Sequence of chain 2.D:
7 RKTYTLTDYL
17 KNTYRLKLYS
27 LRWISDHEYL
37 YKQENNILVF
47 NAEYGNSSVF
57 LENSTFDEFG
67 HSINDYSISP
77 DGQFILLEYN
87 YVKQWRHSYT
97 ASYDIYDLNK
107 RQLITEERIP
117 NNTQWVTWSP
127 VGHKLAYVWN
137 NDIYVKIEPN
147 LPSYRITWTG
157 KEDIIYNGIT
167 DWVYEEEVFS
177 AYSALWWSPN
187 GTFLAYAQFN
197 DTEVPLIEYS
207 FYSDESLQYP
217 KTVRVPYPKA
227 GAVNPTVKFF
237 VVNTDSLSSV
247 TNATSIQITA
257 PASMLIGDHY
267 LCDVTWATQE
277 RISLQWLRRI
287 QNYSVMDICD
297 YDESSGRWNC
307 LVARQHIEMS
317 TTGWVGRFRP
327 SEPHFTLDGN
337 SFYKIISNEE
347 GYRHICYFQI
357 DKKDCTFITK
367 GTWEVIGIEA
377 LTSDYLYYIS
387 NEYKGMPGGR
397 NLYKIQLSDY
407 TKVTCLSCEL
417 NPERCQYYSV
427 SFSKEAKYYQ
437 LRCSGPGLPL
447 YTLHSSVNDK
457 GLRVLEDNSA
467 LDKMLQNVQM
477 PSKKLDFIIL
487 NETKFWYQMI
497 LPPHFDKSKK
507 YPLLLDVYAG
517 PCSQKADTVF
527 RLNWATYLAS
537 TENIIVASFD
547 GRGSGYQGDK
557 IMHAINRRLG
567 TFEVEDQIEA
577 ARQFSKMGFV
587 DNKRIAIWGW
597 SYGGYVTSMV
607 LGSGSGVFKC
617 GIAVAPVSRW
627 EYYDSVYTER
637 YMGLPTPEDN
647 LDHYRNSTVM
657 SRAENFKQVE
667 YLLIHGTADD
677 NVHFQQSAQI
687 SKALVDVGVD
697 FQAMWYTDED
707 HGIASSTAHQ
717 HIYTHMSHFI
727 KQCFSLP

Binding-site contacts:
Ligand atom O7 contacts residue ASN248 of chain 2.D at 3.9 Å.
Ligand atom O5 contacts residue ASN248 of chain 2.D at 2.3 Å (h-bond).
Ligand atom C3 contacts residue ASN248 of chain 2.D at 3.8 Å.
Ligand atom C2 contacts residue ASN248 of chain 2.D at 2.5 Å.
Ligand atom C5 contacts residue ASN248 of chain 2.D at 3.6 Å.
Ligand atom C4 contacts residue ASN248 of chain 2.D at 4.2 Å.
Ligand atom C1 contacts residue TRP154 of chain 2.D at 3.7 Å (hydrophobic).
Ligand atom C8 contacts residue VAL246 of chain 2.D at 3.4 Å (hydrophobic).
Ligand atom O5 contacts residue TRP154 of chain 2.D at 3.7 Å.
Ligand atom N2 contacts residue ASN248 of chain 2.D at 3.0 Å (h-bond).
Ligand atom C1 contacts residue ASN248 of chain 2.D at 1.5 Å.
Ligand atom C6 contacts residue TRP154 of chain 2.D at 3.7 Å (hydrophobic).
Ligand atom C5 contacts residue TRP154 of chain 2.D at 3.6 Å (hydrophobic).
Ligand atom C7 contacts residue ASN248 of chain 2.D at 3.6 Å.

A protein and the small-molecule ligand that binds it are described below.
Small molecule (SMILES): CC(=O)N[C@@H]1[C@@H](O)[C@H](O)[C@@H](CO)O[C@H]1O